A small-molecule ligand and the protein it binds are described below.
Small molecule (SMILES): Nc1ncnc2c1ncn2[C@@H]1O[C@H]([C@@H]2O[C@@H]3[C@H](O[P](=O)(O)O2)[C@@H](CO[P](=O)(O)O[C@H]2[C@@H](O)[C@H](n4cnc5c(N)ncnc54)O[C@@H]2COP(=O)=O)O[C@H]3n2ccc(=O)[nH]c2=O)[C@@H](O[P](=O)(O)OC[C@H]2O[C@@H](n3ccc(=O)[nH]c3=O)[C@H](O)[C@@H]2O)[C@H]1O

Binding-site contacts:
Ligand atom O4' contacts residue LYS143 of chain 34.F at 4.2 Å.
Ligand atom N3 contacts residue TRP47 of chain 34.F at 3.4 Å.
Ligand atom N7 contacts residue TRP47 of chain 34.F at 3.6 Å.
Ligand atom O4' contacts residue LYS143 of chain 34.F at 4.4 Å.
Ligand atom C4 contacts residue TRP47 of chain 34.F at 3.3 Å (hydrophobic).
Ligand atom N9 contacts residue LYS143 of chain 34.F at 3.2 Å (salt-bridge).
Ligand atom C5' contacts residue ARG90 of chain 34.F at 4.3 Å.
Ligand atom N7 contacts residue LYS143 of chain 34.F at 3.8 Å.
Ligand atom C1' contacts residue LYS143 of chain 34.F at 3.2 Å.
Ligand atom C2 contacts residue TRP47 of chain 34.F at 3.4 Å (hydrophobic).
Ligand atom O2' contacts residue GLU140 of chain 34.F at 2.3 Å (salt-bridge).
Ligand atom O4' contacts residue GLU140 of chain 34.F at 3.0 Å (salt-bridge).
Ligand atom C4' contacts residue GLU140 of chain 34.F at 3.4 Å.
Ligand atom C2' contacts residue LYS143 of chain 34.F at 3.7 Å.
Ligand atom O3' contacts residue GLU140 of chain 34.F at 4.4 Å.
Ligand atom N1 contacts residue TRP47 of chain 34.F at 3.7 Å.
Ligand atom C2' contacts residue GLU140 of chain 34.F at 3.0 Å.
Ligand atom C8 contacts residue TRP47 of chain 34.F at 3.6 Å (hydrophobic).
Ligand atom N9 contacts residue GLU140 of chain 34.F at 4.1 Å.
Ligand atom O2' contacts residue LYS143 of chain 34.F at 3.8 Å.
Ligand atom O4' contacts residue TRP47 of chain 34.F at 3.4 Å.
Ligand atom C3' contacts residue GLU140 of chain 34.F at 3.8 Å.
Ligand atom N9 contacts residue TRP47 of chain 34.F at 3.3 Å.
Ligand atom C1' contacts residue GLU140 of chain 34.F at 2.7 Å.
Ligand atom C5 contacts residue TRP47 of chain 34.F at 3.8 Å (hydrophobic).
Ligand atom C8 contacts residue LYS143 of chain 34.F at 2.7 Å.
Ligand atom C1' contacts residue TRP47 of chain 34.F at 3.7 Å (hydrophobic).
Ligand atom C6 contacts residue TRP47 of chain 34.F at 3.7 Å (hydrophobic).
Ligand atom N6 contacts residue TRP47 of chain 34.F at 4.2 Å.

Sequence of chain 34.F:
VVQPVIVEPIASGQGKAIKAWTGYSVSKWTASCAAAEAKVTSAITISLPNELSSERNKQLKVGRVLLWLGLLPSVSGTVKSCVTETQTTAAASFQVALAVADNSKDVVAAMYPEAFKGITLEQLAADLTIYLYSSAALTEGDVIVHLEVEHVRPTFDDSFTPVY